Binding-site contacts:
Ligand atom CAO contacts residue GLN117 of chain 1.B at 3.8 Å.
Ligand atom OXT contacts residue PO41 of chain 1.J at 2.4 Å (h-bond).
Ligand atom O contacts residue GLY314 of chain 1.B at 3.6 Å.
Ligand atom CAH contacts residue LEU290 of chain 1.B at 4.0 Å (hydrophobic).
Ligand atom CAV contacts residue ASN149 of chain 1.B at 3.9 Å.
Ligand atom CAR contacts residue GLY317 of chain 1.B at 3.7 Å.
Ligand atom CAV contacts residue SER61 of chain 1.B at 3.7 Å.
Ligand atom C contacts residue SER61 of chain 1.B at 2.7 Å.
Ligand atom CAK contacts residue TYR218 of chain 1.B at 3.7 Å (hydrophobic).
Ligand atom CAI contacts residue LEU116 of chain 1.B at 3.9 Å (hydrophobic).
Ligand atom CAP contacts residue GLY317 of chain 1.B at 3.5 Å.
Ligand atom CAO contacts residue TYR218 of chain 1.B at 3.5 Å (hydrophobic).
Ligand atom CD1 contacts residue LEU116 of chain 1.B at 3.9 Å (hydrophobic).
Ligand atom CAW contacts residue ALA315 of chain 1.B at 3.3 Å (hydrophobic).
Ligand atom N contacts residue ALA315 of chain 1.B at 3.4 Å (h-bond).
Ligand atom CAI contacts residue GLN117 of chain 1.B at 3.5 Å.
Ligand atom OAC contacts residue ASN149 of chain 1.B at 3.2 Å (h-bond).
Ligand atom CAV contacts residue ALA315 of chain 1.B at 3.4 Å (hydrophobic).
Ligand atom OAE contacts residue THR316 of chain 1.B at 3.7 Å.
Ligand atom CAZ contacts residue ALA315 of chain 1.B at 3.4 Å (hydrophobic).
Ligand atom CBA contacts residue THR316 of chain 1.B at 3.8 Å.
Ligand atom O contacts residue PO41 of chain 1.J at 3.6 Å (h-bond).
Ligand atom OXT contacts residue SER61 of chain 1.B at 2.5 Å (h-bond).
Ligand atom CB contacts residue PO41 of chain 1.J at 3.5 Å.
Ligand atom CA contacts residue PO41 of chain 1.J at 3.6 Å.
Ligand atom CAP contacts residue THR316 of chain 1.B at 3.4 Å.
Ligand atom CAH contacts residue ASN286 of chain 1.B at 3.5 Å.
Ligand atom CAR contacts residue VAL208 of chain 1.B at 3.8 Å (hydrophobic).
Ligand atom CBA contacts residue ALA315 of chain 1.B at 3.3 Å (hydrophobic).
Ligand atom OAA contacts residue VAL208 of chain 1.B at 3.6 Å.
Ligand atom CAT contacts residue THR316 of chain 1.B at 3.9 Å.
Ligand atom O contacts residue SER61 of chain 1.B at 2.6 Å (h-bond).
Ligand atom OAD contacts residue ALA315 of chain 1.B at 3.8 Å.
Ligand atom CAN contacts residue LEU290 of chain 1.B at 3.9 Å (hydrophobic).
Ligand atom OXT contacts residue TYR147 of chain 1.B at 3.0 Å (h-bond).
Ligand atom OAE contacts residue GLY317 of chain 1.B at 2.7 Å (h-bond).
Ligand atom CAT contacts residue GLY317 of chain 1.B at 3.9 Å.
Ligand atom O contacts residue ALA315 of chain 1.B at 2.8 Å (h-bond).
Ligand atom C contacts residue PO41 of chain 1.J at 3.1 Å.
Ligand atom OAC contacts residue SER61 of chain 1.B at 2.8 Å (h-bond).

Sequence of chain 1.B:
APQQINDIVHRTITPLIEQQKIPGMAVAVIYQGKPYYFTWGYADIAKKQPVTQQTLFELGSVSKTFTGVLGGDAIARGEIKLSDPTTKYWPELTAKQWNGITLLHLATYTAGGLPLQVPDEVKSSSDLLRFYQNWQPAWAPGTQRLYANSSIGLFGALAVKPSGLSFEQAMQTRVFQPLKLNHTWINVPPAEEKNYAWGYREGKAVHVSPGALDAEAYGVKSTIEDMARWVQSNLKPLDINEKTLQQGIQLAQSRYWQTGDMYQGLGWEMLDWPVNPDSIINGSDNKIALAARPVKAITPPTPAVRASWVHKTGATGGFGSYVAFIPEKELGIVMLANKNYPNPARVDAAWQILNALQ

This protein binds this small molecule.
Small molecule (SMILES): O=C(O)c1ccc2c(c1)C(=O)N([C@H](Cc1cccc3ccccc13)C(=O)O)C2=O